This protein binds this small molecule.
Small molecule (SMILES): Cc1c(CN(C)C(=O)/C=C/c2cnc3c(c2)CC[C@H](N)C(=O)N3)oc2ccccc12

Sequence of chain 2.B:
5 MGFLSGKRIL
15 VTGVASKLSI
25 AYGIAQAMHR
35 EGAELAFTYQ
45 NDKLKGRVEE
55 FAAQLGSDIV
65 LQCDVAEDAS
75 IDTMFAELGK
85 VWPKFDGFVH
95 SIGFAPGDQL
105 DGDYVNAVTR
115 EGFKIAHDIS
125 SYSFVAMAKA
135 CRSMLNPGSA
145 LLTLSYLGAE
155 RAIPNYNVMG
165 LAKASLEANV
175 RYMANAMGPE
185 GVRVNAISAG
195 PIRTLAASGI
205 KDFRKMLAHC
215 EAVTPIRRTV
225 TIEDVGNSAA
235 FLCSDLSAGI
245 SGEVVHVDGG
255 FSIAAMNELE

Binding-site contacts:
Ligand atom O1 contacts residue TYR160 of chain 2.B at 2.7 Å (h-bond).
Ligand atom C2 contacts residue ALA200 of chain 2.B at 3.7 Å (hydrophobic).
Ligand atom C21 contacts residue TYR160 of chain 2.B at 3.5 Å (hydrophobic).
Ligand atom C12 contacts residue LEU104 of chain 2.B at 3.8 Å (hydrophobic).
Ligand atom C20 contacts residue TYR160 of chain 2.B at 3.6 Å (hydrophobic).
Ligand atom C10 contacts residue SER202 of chain 2.B at 3.6 Å.
Ligand atom C23 contacts residue TYR160 of chain 2.B at 3.5 Å (hydrophobic).
Ligand atom C22 contacts residue ILE204 of chain 2.B at 3.7 Å (hydrophobic).
Ligand atom O1 contacts residue NAD1 of chain 2.E at 2.5 Å (h-bond).
Ligand atom C6 contacts residue ALA99 of chain 2.B at 3.4 Å (hydrophobic).
Ligand atom C5 contacts residue ALA99 of chain 2.B at 3.5 Å (hydrophobic).
Ligand atom C12 contacts residue ALA200 of chain 2.B at 3.3 Å (hydrophobic).
Ligand atom N2 contacts residue ALA99 of chain 2.B at 2.8 Å (h-bond).
Ligand atom C14 contacts residue NAD1 of chain 2.E at 3.4 Å.
Ligand atom C21 contacts residue ILE204 of chain 2.B at 3.7 Å (hydrophobic).
Ligand atom C13 contacts residue TYR160 of chain 2.B at 3.6 Å (hydrophobic).
Ligand atom C6 contacts residue LEU104 of chain 2.B at 3.5 Å (hydrophobic).
Ligand atom C22 contacts residue TYR160 of chain 2.B at 3.7 Å (hydrophobic).
Ligand atom C20 contacts residue PRO158 of chain 2.B at 3.6 Å (hydrophobic).
Ligand atom C10 contacts residue ALA200 of chain 2.B at 3.7 Å (hydrophobic).
Ligand atom C19 contacts residue MET210 of chain 2.B at 3.6 Å (hydrophobic).
Ligand atom N1 contacts residue PHE98 of chain 2.B at 3.4 Å.
Ligand atom C5 contacts residue PHE98 of chain 2.B at 3.6 Å (hydrophobic).
Ligand atom C1 contacts residue NAD1 of chain 2.E at 3.4 Å.
Ligand atom C9 contacts residue SER202 of chain 2.B at 3.5 Å.
Ligand atom C11 contacts residue LEU104 of chain 2.B at 3.5 Å (hydrophobic).
Ligand atom C13 contacts residue TYR150 of chain 2.B at 3.5 Å (hydrophobic).
Ligand atom C13 contacts residue NAD1 of chain 2.E at 3.4 Å.
Ligand atom O2 contacts residue PHE98 of chain 2.B at 3.5 Å.
Ligand atom C17 contacts residue TYR150 of chain 2.B at 3.8 Å (hydrophobic).
Ligand atom C21 contacts residue ASN159 of chain 2.B at 3.5 Å.
Ligand atom N1 contacts residue ALA99 of chain 2.B at 2.9 Å (h-bond).
Ligand atom C7 contacts residue PHE98 of chain 2.B at 3.8 Å (hydrophobic).
Ligand atom C18 contacts residue TYR160 of chain 2.B at 3.7 Å (hydrophobic).
Ligand atom N1 contacts residue LEU104 of chain 2.B at 3.7 Å.
Ligand atom O2 contacts residue ALA99 of chain 2.B at 3.8 Å.
Ligand atom N4 contacts residue NAD1 of chain 2.E at 3.4 Å.
Ligand atom C7 contacts residue ALA99 of chain 2.B at 3.8 Å (hydrophobic).
Ligand atom C1 contacts residue TYR160 of chain 2.B at 3.6 Å (hydrophobic).
Ligand atom C17 contacts residue PHE207 of chain 2.B at 3.8 Å (hydrophobic).